Sequence of chain 19.T:
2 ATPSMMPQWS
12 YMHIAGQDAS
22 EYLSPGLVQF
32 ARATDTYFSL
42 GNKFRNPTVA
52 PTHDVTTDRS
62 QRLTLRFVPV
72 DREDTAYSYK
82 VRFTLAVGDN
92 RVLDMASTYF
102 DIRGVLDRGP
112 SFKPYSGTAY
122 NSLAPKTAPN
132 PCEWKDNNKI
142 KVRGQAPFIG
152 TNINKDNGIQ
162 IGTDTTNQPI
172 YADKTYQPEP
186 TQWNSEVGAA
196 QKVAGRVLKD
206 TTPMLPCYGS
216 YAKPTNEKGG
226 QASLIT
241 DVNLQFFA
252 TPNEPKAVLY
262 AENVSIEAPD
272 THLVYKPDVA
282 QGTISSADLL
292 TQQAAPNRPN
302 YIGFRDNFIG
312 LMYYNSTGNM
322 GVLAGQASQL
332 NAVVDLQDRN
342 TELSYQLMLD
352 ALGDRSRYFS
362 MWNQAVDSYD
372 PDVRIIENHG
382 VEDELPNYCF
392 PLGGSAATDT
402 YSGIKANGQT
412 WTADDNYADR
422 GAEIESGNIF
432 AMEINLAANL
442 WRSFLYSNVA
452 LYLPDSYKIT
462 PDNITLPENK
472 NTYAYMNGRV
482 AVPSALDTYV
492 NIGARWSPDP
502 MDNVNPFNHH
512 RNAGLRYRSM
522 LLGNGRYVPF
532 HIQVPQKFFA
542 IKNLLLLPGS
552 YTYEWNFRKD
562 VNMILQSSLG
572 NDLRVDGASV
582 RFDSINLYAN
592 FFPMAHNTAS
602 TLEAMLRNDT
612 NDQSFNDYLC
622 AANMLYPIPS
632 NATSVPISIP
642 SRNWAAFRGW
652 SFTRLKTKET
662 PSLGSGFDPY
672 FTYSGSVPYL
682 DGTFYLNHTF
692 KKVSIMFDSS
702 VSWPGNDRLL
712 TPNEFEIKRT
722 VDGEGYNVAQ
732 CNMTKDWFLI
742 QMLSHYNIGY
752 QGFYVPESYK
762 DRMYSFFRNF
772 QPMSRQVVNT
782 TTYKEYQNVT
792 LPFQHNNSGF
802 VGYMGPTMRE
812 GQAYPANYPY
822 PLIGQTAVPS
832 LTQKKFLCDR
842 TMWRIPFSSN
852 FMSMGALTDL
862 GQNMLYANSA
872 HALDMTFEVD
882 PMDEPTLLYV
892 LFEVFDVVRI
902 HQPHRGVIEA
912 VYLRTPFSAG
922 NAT

A protein and the small-molecule ligand that binds it are described below.
Small molecule (SMILES): NC(N)=NCCC[C@H](NC(=O)[C@@H]1CCCN1)C(=O)N[C@H](C=O)CC1=NC=NC1

Sequence of chain 19.V:
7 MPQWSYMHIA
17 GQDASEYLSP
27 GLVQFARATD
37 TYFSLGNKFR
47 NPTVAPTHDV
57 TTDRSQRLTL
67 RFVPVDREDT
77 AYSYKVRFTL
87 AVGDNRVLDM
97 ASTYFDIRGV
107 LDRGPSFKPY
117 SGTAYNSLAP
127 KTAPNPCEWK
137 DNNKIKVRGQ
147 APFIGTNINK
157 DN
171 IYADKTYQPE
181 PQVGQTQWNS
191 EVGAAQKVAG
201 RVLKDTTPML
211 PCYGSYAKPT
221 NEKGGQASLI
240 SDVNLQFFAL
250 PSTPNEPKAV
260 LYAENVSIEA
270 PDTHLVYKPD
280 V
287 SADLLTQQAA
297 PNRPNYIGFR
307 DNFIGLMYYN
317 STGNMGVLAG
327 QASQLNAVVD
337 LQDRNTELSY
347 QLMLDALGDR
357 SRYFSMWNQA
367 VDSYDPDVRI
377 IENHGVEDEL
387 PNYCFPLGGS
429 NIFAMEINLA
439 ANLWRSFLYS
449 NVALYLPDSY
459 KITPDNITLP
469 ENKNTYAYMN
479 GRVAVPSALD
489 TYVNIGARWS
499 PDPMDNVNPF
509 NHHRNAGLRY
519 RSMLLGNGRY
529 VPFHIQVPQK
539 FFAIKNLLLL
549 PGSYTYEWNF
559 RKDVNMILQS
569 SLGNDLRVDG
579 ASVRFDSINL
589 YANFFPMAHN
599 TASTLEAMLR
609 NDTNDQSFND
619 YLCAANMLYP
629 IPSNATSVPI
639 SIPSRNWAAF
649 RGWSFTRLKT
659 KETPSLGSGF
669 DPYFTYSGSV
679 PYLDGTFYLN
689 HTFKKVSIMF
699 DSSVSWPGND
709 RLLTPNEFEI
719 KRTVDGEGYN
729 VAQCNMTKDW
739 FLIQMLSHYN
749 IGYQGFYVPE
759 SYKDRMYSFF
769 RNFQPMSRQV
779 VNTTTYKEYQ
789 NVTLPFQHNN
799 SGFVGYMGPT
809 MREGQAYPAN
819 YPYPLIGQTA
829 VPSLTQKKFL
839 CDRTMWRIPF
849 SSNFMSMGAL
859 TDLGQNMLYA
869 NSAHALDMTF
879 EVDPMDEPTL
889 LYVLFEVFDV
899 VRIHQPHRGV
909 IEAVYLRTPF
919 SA

Binding-site contacts:
Ligand atom CB contacts residue ARG649 of chain 19.T at 3.8 Å.
Ligand atom CD contacts residue ASN617 of chain 19.T at 2.8 Å.
Ligand atom N contacts residue CYS621 of chain 19.T at 3.2 Å (h-bond).
Ligand atom CD contacts residue ARG46 of chain 19.V at 3.9 Å.
Ligand atom CA contacts residue ASN617 of chain 19.T at 4.2 Å.
Ligand atom CB contacts residue ARG649 of chain 19.T at 3.6 Å.
Ligand atom CB contacts residue CYS621 of chain 19.T at 3.7 Å (hydrophobic).
Ligand atom O contacts residue ARG649 of chain 19.T at 3.2 Å (salt-bridge).
Ligand atom CB contacts residue GLU894 of chain 19.T at 4.2 Å.
Ligand atom N contacts residue ASN617 of chain 19.T at 2.8 Å (h-bond).
Ligand atom CD contacts residue CYS621 of chain 19.T at 4.2 Å (hydrophobic).
Ligand atom CB contacts residue TYR619 of chain 19.T at 3.1 Å (hydrophobic).
Ligand atom N contacts residue TYR619 of chain 19.T at 3.7 Å.
Ligand atom CD2 contacts residue ARG845 of chain 19.T at 3.8 Å.
Ligand atom CA contacts residue TYR619 of chain 19.T at 3.6 Å (hydrophobic).
Ligand atom CB contacts residue PHE896 of chain 19.T at 3.9 Å (hydrophobic).
Ligand atom CA contacts residue ARG649 of chain 19.T at 4.0 Å.
Ligand atom CE1 contacts residue MET843 of chain 19.T at 4.1 Å (hydrophobic).
Ligand atom CG contacts residue GLU894 of chain 19.T at 3.8 Å.
Ligand atom CA contacts residue ARG649 of chain 19.T at 3.9 Å.
Ligand atom CE1 contacts residue LEU348 of chain 19.T at 4.0 Å (hydrophobic).
Ligand atom CA contacts residue TYR619 of chain 19.T at 3.8 Å (hydrophobic).
Ligand atom N contacts residue TYR619 of chain 19.T at 3.4 Å.
Ligand atom CD2 contacts residue GLU894 of chain 19.T at 4.2 Å.
Ligand atom N contacts residue ARG649 of chain 19.T at 3.8 Å.
Ligand atom N contacts residue ASP618 of chain 19.T at 3.5 Å (salt-bridge).
Ligand atom CA contacts residue CYS621 of chain 19.T at 3.1 Å (hydrophobic).
Ligand atom C contacts residue ASN617 of chain 19.T at 4.2 Å.
Ligand atom CE1 contacts residue GLU894 of chain 19.T at 4.3 Å.
Ligand atom CG contacts residue ARG46 of chain 19.V at 3.7 Å.
Ligand atom C contacts residue ARG649 of chain 19.T at 4.2 Å.
Ligand atom ND1 contacts residue GLU894 of chain 19.T at 3.9 Å.
Ligand atom O contacts residue TYR619 of chain 19.T at 3.9 Å.
Ligand atom C contacts residue ARG649 of chain 19.T at 3.8 Å.
Ligand atom CG contacts residue PHE896 of chain 19.T at 3.4 Å (hydrophobic).
Ligand atom O contacts residue ARG845 of chain 19.T at 4.2 Å.
Ligand atom CB contacts residue TYR619 of chain 19.T at 4.0 Å (hydrophobic).
Ligand atom C contacts residue TYR619 of chain 19.T at 3.4 Å (hydrophobic).
Ligand atom ND1 contacts residue LEU348 of chain 19.T at 4.2 Å.
Ligand atom CG contacts residue ASN617 of chain 19.T at 3.6 Å.